Binding-site contacts:
Ligand atom C7 contacts residue ASN15 of chain 1.E at 3.6 Å.
Ligand atom C8 contacts residue ASN15 of chain 1.E at 3.4 Å.
Ligand atom C4 contacts residue ASN15 of chain 1.E at 4.2 Å.
Ligand atom C2 contacts residue ASN15 of chain 1.E at 2.4 Å.
Ligand atom C5 contacts residue ASN15 of chain 1.E at 3.7 Å.
Ligand atom N2 contacts residue ASN15 of chain 1.E at 2.9 Å (h-bond).
Ligand atom O5 contacts residue ASN15 of chain 1.E at 2.4 Å (h-bond).
Ligand atom C1 contacts residue ASN15 of chain 1.E at 1.4 Å.
Ligand atom C3 contacts residue ASN15 of chain 1.E at 3.8 Å.

This protein binds this small molecule.
Small molecule (SMILES): CC(=O)N[C@@H]1[C@@H](O)[C@H](O)[C@@H](CO)O[C@H]1O

Sequence of chain 1.E:
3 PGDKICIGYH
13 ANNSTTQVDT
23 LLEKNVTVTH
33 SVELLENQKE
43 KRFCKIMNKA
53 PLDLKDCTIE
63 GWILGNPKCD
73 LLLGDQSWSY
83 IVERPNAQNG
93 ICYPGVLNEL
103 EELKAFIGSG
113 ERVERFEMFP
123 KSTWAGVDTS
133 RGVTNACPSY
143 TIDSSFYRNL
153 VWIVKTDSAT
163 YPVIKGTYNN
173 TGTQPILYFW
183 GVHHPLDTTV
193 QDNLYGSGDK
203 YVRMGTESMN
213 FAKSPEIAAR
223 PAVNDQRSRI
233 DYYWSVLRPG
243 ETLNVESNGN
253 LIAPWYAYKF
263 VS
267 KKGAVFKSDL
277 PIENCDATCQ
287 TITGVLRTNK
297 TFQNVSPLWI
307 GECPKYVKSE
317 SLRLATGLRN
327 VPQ